Binding-site contacts:
Ligand atom C5 contacts residue ASN117 of chain 1.E at 3.7 Å.
Ligand atom C4 contacts residue ASN117 of chain 1.E at 4.2 Å.
Ligand atom C8 contacts residue ASN117 of chain 1.E at 3.5 Å.
Ligand atom C8 contacts residue TYR134 of chain 1.E at 3.5 Å (hydrophobic).
Ligand atom O7 contacts residue ASN117 of chain 1.E at 3.3 Å (h-bond).
Ligand atom C6 contacts residue TYR134 of chain 1.E at 3.9 Å (hydrophobic).
Ligand atom C7 contacts residue ASN117 of chain 1.E at 3.1 Å.
Ligand atom C1 contacts residue ASN117 of chain 1.E at 1.4 Å.
Ligand atom O5 contacts residue TYR134 of chain 1.E at 4.4 Å.
Ligand atom C2 contacts residue ASN117 of chain 1.E at 2.4 Å.
Ligand atom C3 contacts residue ASN117 of chain 1.E at 3.7 Å.
Ligand atom C8 contacts residue LEU136 of chain 1.E at 3.1 Å (hydrophobic).
Ligand atom C5 contacts residue TYR134 of chain 1.E at 3.8 Å (hydrophobic).
Ligand atom O7 contacts residue VAL103 of chain 1.E at 3.9 Å.
Ligand atom N2 contacts residue ASN117 of chain 1.E at 2.8 Å (h-bond).
Ligand atom C8 contacts residue ASP289 of chain 1.E at 4.0 Å.
Ligand atom O5 contacts residue ASN117 of chain 1.E at 2.4 Å (h-bond).

A protein and the small-molecule ligand that binds it are described below.
Small molecule (SMILES): CC(=O)N[C@H]1[C@H](O[C@H]2[C@H](O)[C@@H](NC(C)=O)CO[C@@H]2CO)O[C@H](CO)[C@@H](O)[C@@H]1O

Sequence of chain 1.E:
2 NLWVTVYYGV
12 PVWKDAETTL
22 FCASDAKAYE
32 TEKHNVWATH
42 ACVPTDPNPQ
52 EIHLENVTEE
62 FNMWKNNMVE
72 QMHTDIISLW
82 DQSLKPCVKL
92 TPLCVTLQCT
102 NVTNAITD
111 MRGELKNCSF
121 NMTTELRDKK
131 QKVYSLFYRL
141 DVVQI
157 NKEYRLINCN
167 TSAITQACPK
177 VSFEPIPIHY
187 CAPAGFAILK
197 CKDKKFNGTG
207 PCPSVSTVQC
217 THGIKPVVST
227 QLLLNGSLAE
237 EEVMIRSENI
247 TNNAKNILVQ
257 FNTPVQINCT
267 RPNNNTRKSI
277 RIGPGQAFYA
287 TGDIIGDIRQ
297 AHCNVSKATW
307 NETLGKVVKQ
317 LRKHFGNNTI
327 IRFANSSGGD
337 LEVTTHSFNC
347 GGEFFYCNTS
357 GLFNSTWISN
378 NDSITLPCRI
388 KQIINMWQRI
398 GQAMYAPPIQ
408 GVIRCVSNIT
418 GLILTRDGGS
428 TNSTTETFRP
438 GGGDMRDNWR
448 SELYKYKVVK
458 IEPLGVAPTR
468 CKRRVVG